Sequence of chain 1.A:
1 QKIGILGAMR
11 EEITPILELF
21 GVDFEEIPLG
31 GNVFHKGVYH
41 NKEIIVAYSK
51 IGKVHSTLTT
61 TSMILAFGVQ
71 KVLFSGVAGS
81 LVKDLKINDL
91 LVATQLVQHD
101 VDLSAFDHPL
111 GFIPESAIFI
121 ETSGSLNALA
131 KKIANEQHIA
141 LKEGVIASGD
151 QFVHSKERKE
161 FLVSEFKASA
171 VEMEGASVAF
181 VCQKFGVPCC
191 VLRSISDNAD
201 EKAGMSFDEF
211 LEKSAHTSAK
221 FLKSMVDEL

The small molecule below binds the protein below.
Small molecule (SMILES): Nc1ncnc2c([C@@H]3O[C@H](CO)[C@@H](O)[C@H]3O)n[nH]c12

Binding-site contacts:
Ligand atom O2' contacts residue ARG193 of chain 2.A at 3.4 Å.
Ligand atom O2' contacts residue MET173 of chain 2.A at 2.0 Å.
Ligand atom C5 contacts residue GLY79 of chain 2.A at 3.3 Å.
Ligand atom C2 contacts residue VAL153 of chain 2.A at 2.5 Å (hydrophobic).
Ligand atom DO3' contacts residue ALA8 of chain 2.A at 3.5 Å.
Ligand atom DN7 contacts residue SER196 of chain 2.A at 3.4 Å.
Ligand atom DO5' contacts residue ILE51 of chain 2.A at 3.3 Å.
Ligand atom N6 contacts residue ASP197 of chain 2.A at 3.2 Å (salt-bridge).
Ligand atom C6 contacts residue PHE152 of chain 2.A at 3.5 Å (hydrophobic).
Ligand atom DN6 contacts residue GLY79 of chain 2.A at 3.1 Å.
Ligand atom N7 contacts residue GLY79 of chain 2.A at 3.2 Å.
Ligand atom C2 contacts residue GLN151 of chain 2.A at 3.5 Å.
Ligand atom N7 contacts residue PHE152 of chain 2.A at 3.4 Å.
Ligand atom DO3' contacts residue GLU174 of chain 2.A at 2.7 Å.
Ligand atom DO2' contacts residue ARG193 of chain 2.A at 2.5 Å.
Ligand atom DO2' contacts residue GLU174 of chain 2.A at 2.3 Å.
Ligand atom C3' contacts residue GLU174 of chain 2.A at 3.4 Å.
Ligand atom O5' contacts residue PHE106 of chain 1.A at 3.3 Å.
Ligand atom DO3' contacts residue ILE51 of chain 2.A at 3.4 Å.
Ligand atom C5 contacts residue PHE152 of chain 2.A at 3.2 Å (hydrophobic).
Ligand atom N6 contacts residue VAL153 of chain 2.A at 3.1 Å (h-bond).
Ligand atom N1 contacts residue VAL153 of chain 2.A at 2.0 Å.
Ligand atom DN6A contacts residue ASP197 of chain 2.A at 3.5 Å.
Ligand atom O5' contacts residue PHE207 of chain 2.A at 3.5 Å.
Ligand atom DN6 contacts residue ASP197 of chain 2.A at 2.3 Å.
Ligand atom DN7 contacts residue ASP197 of chain 2.A at 1.9 Å.
Ligand atom N8 contacts residue ASP197 of chain 2.A at 3.5 Å (salt-bridge).
Ligand atom N7 contacts residue ASP197 of chain 2.A at 2.8 Å (salt-bridge).
Ligand atom C6 contacts residue VAL153 of chain 2.A at 3.1 Å (hydrophobic).
Ligand atom O4' contacts residue PHE207 of chain 2.A at 3.2 Å.
Ligand atom C2' contacts residue MET173 of chain 2.A at 3.1 Å (hydrophobic).
Ligand atom DO2' contacts residue MET173 of chain 2.A at 2.8 Å.
Ligand atom O3' contacts residue GLU174 of chain 2.A at 2.6 Å (salt-bridge).
Ligand atom O2' contacts residue GLU174 of chain 2.A at 2.8 Å (salt-bridge).
Ligand atom DN6A contacts residue VAL153 of chain 2.A at 2.2 Å.
Ligand atom DN7 contacts residue GLY79 of chain 2.A at 3.2 Å.
Ligand atom N3 contacts residue MET173 of chain 2.A at 3.5 Å.
Ligand atom O2' contacts residue GLU172 of chain 2.A at 3.2 Å.
Ligand atom DN6A contacts residue ALA199 of chain 2.A at 3.2 Å.
Ligand atom N3 contacts residue GLU172 of chain 2.A at 3.5 Å.

Sequence of chain 2.A:
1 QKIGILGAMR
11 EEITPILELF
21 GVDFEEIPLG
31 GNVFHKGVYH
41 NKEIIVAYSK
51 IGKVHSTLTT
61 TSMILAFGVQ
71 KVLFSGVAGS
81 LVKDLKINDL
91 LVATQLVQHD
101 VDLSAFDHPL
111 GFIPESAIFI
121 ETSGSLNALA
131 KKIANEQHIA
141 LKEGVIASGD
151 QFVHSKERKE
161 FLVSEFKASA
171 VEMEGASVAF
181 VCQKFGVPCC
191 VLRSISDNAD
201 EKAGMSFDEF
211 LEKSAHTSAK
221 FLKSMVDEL